Binding-site contacts:
Ligand atom N4 contacts residue ARG170 of chain 57.A at 0.6 Å (salt-bridge).
Ligand atom N3 contacts residue DG2 of chain 58.B at 2.9 Å (h-bond).
Ligand atom N6 contacts residue GLN410 of chain 57.A at 2.7 Å (h-bond).
Ligand atom OP1 contacts residue PRO289 of chain 58.A at 3.2 Å.
Ligand atom C6 contacts residue ASN491 of chain 57.A at 3.1 Å.
Ligand atom N4 contacts residue DG2 of chain 58.B at 2.9 Å (h-bond).
Ligand atom O3' contacts residue VAL492 of chain 57.A at 3.2 Å.
Ligand atom N2 contacts residue ASP401 of chain 58.A at 2.8 Å (salt-bridge).
Ligand atom N3 contacts residue ARG170 of chain 57.A at 2.0 Å (salt-bridge).
Ligand atom C4 contacts residue ASN491 of chain 57.A at 2.5 Å.
Ligand atom OP2 contacts residue SER287 of chain 58.A at 2.9 Å.
Ligand atom C5 contacts residue ARG170 of chain 57.A at 2.4 Å.
Ligand atom C5 contacts residue ASP497 of chain 58.A at 3.1 Å.
Ligand atom OP2 contacts residue ASN491 of chain 57.A at 2.9 Å.
Ligand atom O4' contacts residue GLN499 of chain 58.A at 3.0 Å (h-bond).
Ligand atom O2 contacts residue THR558 of chain 57.A at 2.7 Å (h-bond).
Ligand atom N7 contacts residue GLN499 of chain 58.A at 2.8 Å (h-bond).
Ligand atom OP2 contacts residue VAL492 of chain 57.A at 2.5 Å (h-bond).
Ligand atom C2 contacts residue ASP399 of chain 58.A at 3.1 Å.
Ligand atom O6 contacts residue ASP401 of chain 58.A at 2.7 Å (salt-bridge).
Ligand atom N4 contacts residue ASN491 of chain 57.A at 2.7 Å (h-bond).
Ligand atom C4 contacts residue ASP497 of chain 58.A at 3.1 Å.
Ligand atom O3' contacts residue LYS178 of chain 57.A at 2.9 Å.
Ligand atom O2 contacts residue LYS559 of chain 57.A at 2.8 Å (salt-bridge).
Ligand atom C4 contacts residue ARG170 of chain 57.A at 1.2 Å.
Ligand atom N1 contacts residue ASP401 of chain 58.A at 2.6 Å (salt-bridge).
Ligand atom C2 contacts residue ASP401 of chain 58.A at 3.1 Å.
Ligand atom N1 contacts residue PRO545 of chain 57.A at 3.2 Å.
Ligand atom C5 contacts residue ASN491 of chain 57.A at 2.3 Å.
Ligand atom N7 contacts residue THR498 of chain 58.A at 3.1 Å.
Ligand atom N6 contacts residue SER555 of chain 57.A at 3.1 Å.
Ligand atom O2 contacts residue PRO171 of chain 57.A at 3.0 Å (h-bond).
Ligand atom O2 contacts residue DG2 of chain 58.B at 2.8 Å (h-bond).
Ligand atom N1 contacts residue MET398 of chain 58.A at 3.0 Å.
Ligand atom OP1 contacts residue GLY284 of chain 58.A at 3.0 Å.
Ligand atom O3' contacts residue PRO289 of chain 58.A at 3.1 Å.
Ligand atom OP1 contacts residue PRO501 of chain 58.A at 3.1 Å.
Ligand atom C2 contacts residue MET398 of chain 58.A at 2.7 Å (hydrophobic).
Ligand atom O4' contacts residue THR558 of chain 57.A at 3.1 Å.
Ligand atom N2 contacts residue SER403 of chain 58.A at 3.0 Å (h-bond).

A protein and the small-molecule ligand that binds it are described below.
Small molecule (SMILES): N=c1ccn([C@H]2C[C@H](O[P](=O)(O)OC[C@H]3O[C@@H](n4cnc5c(N)ncnc54)C[C@@H]3O[P](=O)(O)OC[C@H]3O[C@@H](n4cnc5c(=O)nc(N)[nH]c54)C[C@@H]3O[P](=O)(O)OC[C@H]3O[C@@H](n4cnc5c(=O)nc(N)[nH]c54)C[C@@H]3O[P](=O)(O)OC[C@H]3O[C@@H](n4ccc(=N)[nH]c4=O)C[C@@H]3O[P](=O)(O)OC[C@H]3O[C@@H](n4ccc(N)nc4=O)C[C@@H]3O[P](=O)(O)OC[C@H]3O[C@@H](n4cnc5c(N)ncnc54)C[C@@H]3O[P](=O)(O)OC[C@H]3O[C@@H](n4cnc5c(N)ncnc54)C[C@@H]3O)[C@@H](COP(=O)=O)O2)c(=O)[nH]1

Sequence of chain 58.A:
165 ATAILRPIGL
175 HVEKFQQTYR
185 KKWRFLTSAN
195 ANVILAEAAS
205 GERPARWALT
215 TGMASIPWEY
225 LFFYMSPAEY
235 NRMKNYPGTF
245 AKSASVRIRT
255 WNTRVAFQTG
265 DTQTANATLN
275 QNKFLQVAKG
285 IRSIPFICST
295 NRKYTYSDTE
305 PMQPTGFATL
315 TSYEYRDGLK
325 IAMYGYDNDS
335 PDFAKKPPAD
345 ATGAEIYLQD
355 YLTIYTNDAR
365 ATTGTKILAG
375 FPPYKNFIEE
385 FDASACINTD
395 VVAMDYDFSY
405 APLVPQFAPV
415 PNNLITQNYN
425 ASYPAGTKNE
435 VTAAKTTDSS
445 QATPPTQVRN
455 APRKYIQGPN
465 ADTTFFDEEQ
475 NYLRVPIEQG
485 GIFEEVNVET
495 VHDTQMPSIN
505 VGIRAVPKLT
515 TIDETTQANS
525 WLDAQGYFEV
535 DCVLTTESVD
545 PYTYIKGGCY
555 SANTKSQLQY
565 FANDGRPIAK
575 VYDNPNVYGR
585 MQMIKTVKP

Sequence of chain 57.A:
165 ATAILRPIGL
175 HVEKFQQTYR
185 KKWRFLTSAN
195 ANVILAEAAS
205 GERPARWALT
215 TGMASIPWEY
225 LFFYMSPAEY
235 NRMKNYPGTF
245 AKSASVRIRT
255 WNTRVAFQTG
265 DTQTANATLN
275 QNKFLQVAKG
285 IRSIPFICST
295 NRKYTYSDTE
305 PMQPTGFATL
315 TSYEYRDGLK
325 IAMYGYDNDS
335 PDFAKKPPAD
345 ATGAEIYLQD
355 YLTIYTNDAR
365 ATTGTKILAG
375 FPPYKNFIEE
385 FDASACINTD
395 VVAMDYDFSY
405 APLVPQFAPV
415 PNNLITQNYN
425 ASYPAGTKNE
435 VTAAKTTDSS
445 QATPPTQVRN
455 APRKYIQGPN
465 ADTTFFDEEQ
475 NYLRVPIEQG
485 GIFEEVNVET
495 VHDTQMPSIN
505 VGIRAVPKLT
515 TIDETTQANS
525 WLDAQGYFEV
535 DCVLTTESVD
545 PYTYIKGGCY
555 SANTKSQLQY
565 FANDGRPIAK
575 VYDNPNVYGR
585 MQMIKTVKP